Binding-site contacts:
Ligand atom C1 contacts residue PRO498 of chain 1.D at 3.7 Å (hydrophobic).
Ligand atom O3 contacts residue LEU479 of chain 1.D at 3.6 Å.
Ligand atom N2 contacts residue ALA474 of chain 1.D at 3.3 Å.
Ligand atom O3 contacts residue ALA474 of chain 1.D at 3.8 Å.
Ligand atom C3 contacts residue CYS546 of chain 1.D at 3.0 Å (hydrophobic).
Ligand atom N1 contacts residue CYS543 of chain 1.D at 3.9 Å.
Ligand atom N2 contacts residue PRO475 of chain 1.D at 3.3 Å.
Ligand atom C1 contacts residue PER1 of chain 1.EA at 2.5 Å.
Ligand atom N2 contacts residue CYS75 of chain 1.D at 3.4 Å.
Ligand atom FE contacts residue CYS75 of chain 1.D at 2.3 Å.
Ligand atom N1 contacts residue ARG476 of chain 1.D at 3.5 Å.
Ligand atom C1 contacts residue VAL497 of chain 1.D at 3.9 Å (hydrophobic).
Ligand atom N2 contacts residue ARG476 of chain 1.D at 2.9 Å (salt-bridge).
Ligand atom N1 contacts residue ALA499 of chain 1.D at 2.9 Å (h-bond).
Ligand atom FE contacts residue CYS546 of chain 1.D at 2.3 Å.
Ligand atom C2 contacts residue ARG476 of chain 1.D at 3.5 Å.
Ligand atom C3 contacts residue HIS79 of chain 1.D at 3.5 Å.
Ligand atom N1 contacts residue CYS546 of chain 1.D at 3.6 Å.
Ligand atom C3 contacts residue VAL497 of chain 1.D at 3.4 Å (hydrophobic).
Ligand atom O3 contacts residue VAL497 of chain 1.D at 3.2 Å.
Ligand atom C3 contacts residue PER1 of chain 1.EA at 3.6 Å.
Ligand atom C3 contacts residue VAL78 of chain 1.D at 3.8 Å (hydrophobic).
Ligand atom C1 contacts residue CYS546 of chain 1.D at 3.1 Å (hydrophobic).
Ligand atom C1 contacts residue CYS543 of chain 1.D at 3.8 Å (hydrophobic).
Ligand atom N1 contacts residue PER1 of chain 1.EA at 3.4 Å (h-bond).
Ligand atom C2 contacts residue PER1 of chain 1.EA at 2.6 Å.
Ligand atom C1 contacts residue ARG476 of chain 1.D at 3.5 Å.
Ligand atom C3 contacts residue CYS75 of chain 1.D at 3.1 Å (hydrophobic).
Ligand atom FE contacts residue NI1 of chain 1.AA at 2.8 Å.
Ligand atom O3 contacts residue VAL78 of chain 1.D at 3.6 Å.
Ligand atom O3 contacts residue CYS546 of chain 1.D at 3.9 Å.
Ligand atom C3 contacts residue PRO498 of chain 1.D at 3.7 Å (hydrophobic).
Ligand atom N1 contacts residue PRO498 of chain 1.D at 3.6 Å.
Ligand atom C2 contacts residue ALA474 of chain 1.D at 3.8 Å (hydrophobic).
Ligand atom N2 contacts residue PER1 of chain 1.EA at 3.5 Å (h-bond).
Ligand atom O3 contacts residue PRO498 of chain 1.D at 3.4 Å.
Ligand atom FE contacts residue PER1 of chain 1.EA at 1.9 Å.
Ligand atom C2 contacts residue CYS75 of chain 1.D at 3.0 Å (hydrophobic).
Ligand atom O3 contacts residue HIS79 of chain 1.D at 3.4 Å (h-bond).
Ligand atom C1 contacts residue NI1 of chain 1.AA at 3.9 Å.

This small molecule binds to this protein.
Small molecule (SMILES): N#C[Fe](=C=O)C#N

Sequence of chain 1.D:
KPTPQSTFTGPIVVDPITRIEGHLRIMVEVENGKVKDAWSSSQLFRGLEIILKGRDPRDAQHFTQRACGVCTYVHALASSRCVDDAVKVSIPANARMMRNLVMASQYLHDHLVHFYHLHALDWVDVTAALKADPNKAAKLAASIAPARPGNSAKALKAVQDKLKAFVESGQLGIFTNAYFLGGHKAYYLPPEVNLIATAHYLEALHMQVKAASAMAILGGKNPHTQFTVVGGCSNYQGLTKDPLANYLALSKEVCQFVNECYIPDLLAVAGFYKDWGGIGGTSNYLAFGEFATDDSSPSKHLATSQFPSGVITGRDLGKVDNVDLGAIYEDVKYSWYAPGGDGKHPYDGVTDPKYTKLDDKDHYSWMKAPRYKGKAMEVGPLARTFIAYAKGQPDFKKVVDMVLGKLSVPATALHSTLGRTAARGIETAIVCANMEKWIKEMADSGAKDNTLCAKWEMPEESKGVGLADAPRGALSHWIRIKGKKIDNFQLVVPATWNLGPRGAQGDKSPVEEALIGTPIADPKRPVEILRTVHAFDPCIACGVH